Sequence of chain 1.A:
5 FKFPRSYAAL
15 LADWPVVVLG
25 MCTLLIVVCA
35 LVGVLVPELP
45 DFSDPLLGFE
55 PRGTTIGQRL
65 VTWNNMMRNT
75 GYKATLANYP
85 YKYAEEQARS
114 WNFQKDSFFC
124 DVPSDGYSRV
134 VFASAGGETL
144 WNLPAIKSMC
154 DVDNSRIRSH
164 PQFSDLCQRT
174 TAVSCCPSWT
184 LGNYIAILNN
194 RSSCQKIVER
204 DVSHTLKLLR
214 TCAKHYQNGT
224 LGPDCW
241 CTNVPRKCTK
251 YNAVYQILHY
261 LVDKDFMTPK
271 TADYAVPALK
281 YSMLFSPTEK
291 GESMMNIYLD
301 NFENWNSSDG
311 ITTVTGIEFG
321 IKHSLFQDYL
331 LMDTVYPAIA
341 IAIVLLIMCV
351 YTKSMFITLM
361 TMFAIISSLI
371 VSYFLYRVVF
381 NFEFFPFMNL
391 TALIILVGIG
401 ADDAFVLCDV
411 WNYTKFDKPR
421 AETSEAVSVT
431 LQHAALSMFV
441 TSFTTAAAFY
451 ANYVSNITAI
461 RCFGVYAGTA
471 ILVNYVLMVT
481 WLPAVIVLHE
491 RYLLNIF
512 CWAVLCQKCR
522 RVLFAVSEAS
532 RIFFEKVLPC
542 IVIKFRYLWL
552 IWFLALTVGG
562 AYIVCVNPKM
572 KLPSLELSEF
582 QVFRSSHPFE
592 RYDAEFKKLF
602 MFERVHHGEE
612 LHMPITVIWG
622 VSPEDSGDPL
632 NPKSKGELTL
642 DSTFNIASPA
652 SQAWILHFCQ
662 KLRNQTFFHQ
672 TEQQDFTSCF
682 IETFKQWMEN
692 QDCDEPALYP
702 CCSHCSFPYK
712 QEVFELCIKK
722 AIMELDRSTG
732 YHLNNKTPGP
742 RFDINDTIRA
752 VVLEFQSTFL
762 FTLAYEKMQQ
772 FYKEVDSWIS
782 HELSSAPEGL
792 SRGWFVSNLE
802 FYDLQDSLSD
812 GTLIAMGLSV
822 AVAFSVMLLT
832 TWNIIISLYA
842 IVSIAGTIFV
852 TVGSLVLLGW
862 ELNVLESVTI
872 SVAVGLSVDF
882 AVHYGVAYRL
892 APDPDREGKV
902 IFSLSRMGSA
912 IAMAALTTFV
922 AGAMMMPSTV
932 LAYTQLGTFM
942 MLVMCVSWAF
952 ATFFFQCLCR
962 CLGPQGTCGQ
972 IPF

Binding-site contacts:
Ligand atom CBB contacts residue ALA338 of chain 1.A at 3.8 Å (hydrophobic).
Ligand atom CAN contacts residue AV01 of chain 1.FA at 4.2 Å.
Ligand atom CAB contacts residue ILE341 of chain 1.A at 4.2 Å (hydrophobic).
Ligand atom CAN contacts residue ILE341 of chain 1.A at 3.8 Å (hydrophobic).
Ligand atom CAK contacts residue VAL335 of chain 1.A at 4.4 Å (hydrophobic).
Ligand atom CBC contacts residue AV01 of chain 1.FA at 3.6 Å.
Ligand atom CAB contacts residue ILE366 of chain 1.A at 4.4 Å (hydrophobic).
Ligand atom CBE contacts residue ALA338 of chain 1.A at 3.5 Å (hydrophobic).
Ligand atom CAO contacts residue ALA338 of chain 1.A at 4.4 Å (hydrophobic).
Ligand atom CAB contacts residue Y011 of chain 1.S at 3.7 Å.
Ligand atom CBG contacts residue ALA338 of chain 1.A at 4.4 Å (hydrophobic).
Ligand atom CAA contacts residue AV01 of chain 1.FA at 3.9 Å.
Ligand atom CAD contacts residue AV01 of chain 1.FA at 4.0 Å.
Ligand atom CAY contacts residue AV01 of chain 1.FA at 3.8 Å.
Ligand atom CAR contacts residue AV01 of chain 1.FA at 3.6 Å.
Ligand atom CAU contacts residue AV01 of chain 1.FA at 4.2 Å.
Ligand atom CBA contacts residue ILE341 of chain 1.A at 3.8 Å (hydrophobic).
Ligand atom CBF contacts residue VAL335 of chain 1.A at 4.2 Å (hydrophobic).
Ligand atom CAT contacts residue AV01 of chain 1.FA at 3.9 Å.
Ligand atom CAK contacts residue ILE339 of chain 1.A at 4.0 Å (hydrophobic).
Ligand atom CBE contacts residue ILE339 of chain 1.A at 4.5 Å (hydrophobic).
Ligand atom CAU contacts residue ALA338 of chain 1.A at 3.9 Å (hydrophobic).
Ligand atom CAQ contacts residue ALA338 of chain 1.A at 4.4 Å (hydrophobic).
Ligand atom CAQ contacts residue ILE339 of chain 1.A at 4.1 Å (hydrophobic).
Ligand atom CBA contacts residue AV01 of chain 1.FA at 4.2 Å.
Ligand atom OAF contacts residue AV01 of chain 1.FA at 2.6 Å (h-bond).
Ligand atom CAP contacts residue ILE339 of chain 1.A at 4.2 Å (hydrophobic).
Ligand atom CAT contacts residue VAL335 of chain 1.A at 4.2 Å (hydrophobic).
Ligand atom CBG contacts residue ILE339 of chain 1.A at 4.4 Å (hydrophobic).
Ligand atom OAG contacts residue AV01 of chain 1.FA at 3.5 Å (h-bond).
Ligand atom CAL contacts residue AV01 of chain 1.FA at 4.0 Å.
Ligand atom OAH contacts residue AV01 of chain 1.FA at 3.1 Å (h-bond).
Ligand atom CAP contacts residue ALA338 of chain 1.A at 3.4 Å (hydrophobic).
Ligand atom CBI contacts residue ALA338 of chain 1.A at 4.3 Å (hydrophobic).
Ligand atom OAW contacts residue AV01 of chain 1.FA at 3.8 Å.
Ligand atom CAX contacts residue AV01 of chain 1.FA at 3.2 Å.
Ligand atom CAS contacts residue AV01 of chain 1.FA at 4.4 Å.
Ligand atom CAZ contacts residue VAL335 of chain 1.A at 4.3 Å (hydrophobic).
Ligand atom CAP contacts residue ALA342 of chain 1.A at 3.8 Å (hydrophobic).
Ligand atom CAI contacts residue VAL335 of chain 1.A at 4.2 Å (hydrophobic).

The small molecule below binds the protein below.
Small molecule (SMILES): CC(C)CCC[C@@H](C)[C@H]1CC[C@H]2[C@@H]3CC=C4C[C@@H](OC(=O)CCC(=O)O)CC[C@]4(C)[C@H]3CC[C@]12C